Binding-site contacts:
Ligand atom N1 contacts residue LEU186 of chain 1.F at 2.7 Å (h-bond).
Ligand atom C6 contacts residue LEU186 of chain 1.F at 3.6 Å (hydrophobic).
Ligand atom N6 contacts residue GLN183 of chain 1.F at 3.4 Å (h-bond).
Ligand atom O2A contacts residue LYS74 of chain 1.F at 2.9 Å.
Ligand atom N7 contacts residue GLN183 of chain 1.F at 3.0 Å (h-bond).
Ligand atom O2' contacts residue HIS239 of chain 1.F at 3.7 Å.
Ligand atom N6 contacts residue TYR185 of chain 1.F at 3.7 Å.
Ligand atom PB contacts residue MG1 of chain 1.X at 3.6 Å.
Ligand atom O2' contacts residue LYS198 of chain 1.F at 3.6 Å.
Ligand atom N6 contacts residue LEU186 of chain 1.F at 3.7 Å.
Ligand atom C2 contacts residue LEU186 of chain 1.F at 3.4 Å (hydrophobic).
Ligand atom PB contacts residue GLU331 of chain 1.F at 3.4 Å.
Ligand atom O3' contacts residue ASP200 of chain 1.F at 3.2 Å (salt-bridge).
Ligand atom N6 contacts residue ILE148 of chain 1.F at 3.8 Å.
Ligand atom O2G contacts residue ARG202 of chain 1.F at 2.8 Å (salt-bridge).
Ligand atom O3' contacts residue THR241 of chain 1.F at 2.5 Å (h-bond).
Ligand atom O2A contacts residue GLU331 of chain 1.F at 3.6 Å (salt-bridge).
Ligand atom O2G contacts residue ASP318 of chain 1.F at 3.4 Å (salt-bridge).
Ligand atom O1B contacts residue GLU331 of chain 1.F at 2.6 Å (salt-bridge).
Ligand atom O2G contacts residue ARG222 of chain 1.F at 3.1 Å (salt-bridge).
Ligand atom C2 contacts residue TYR185 of chain 1.F at 3.2 Å (hydrophobic).
Ligand atom C3B contacts residue GLU331 of chain 1.F at 3.0 Å.
Ligand atom O1G contacts residue ASN242 of chain 1.F at 3.6 Å (h-bond).
Ligand atom C2 contacts residue LYS198 of chain 1.F at 3.6 Å.
Ligand atom N3 contacts residue LYS198 of chain 1.F at 3.1 Å (salt-bridge).
Ligand atom O3G contacts residue GLU331 of chain 1.F at 2.2 Å (salt-bridge).
Ligand atom O2A contacts residue LYS150 of chain 1.F at 2.8 Å.
Ligand atom O1B contacts residue LYS74 of chain 1.F at 2.7 Å (salt-bridge).
Ligand atom O3G contacts residue ASN333 of chain 1.F at 2.7 Å (h-bond).
Ligand atom O1B contacts residue MG1 of chain 1.X at 2.4 Å.
Ligand atom C3' contacts residue THR241 of chain 1.F at 3.8 Å.
Ligand atom N1 contacts residue TYR185 of chain 1.F at 3.5 Å.
Ligand atom N3 contacts residue TYR185 of chain 1.F at 3.2 Å.
Ligand atom O1A contacts residue ASP318 of chain 1.F at 3.8 Å.
Ligand atom PG contacts residue GLU331 of chain 1.F at 3.0 Å.
Ligand atom O2G contacts residue GLU331 of chain 1.F at 3.6 Å (salt-bridge).
Ligand atom O3G contacts residue MG1 of chain 1.X at 2.5 Å.
Ligand atom C3B contacts residue ASP318 of chain 1.F at 3.7 Å.
Ligand atom O2' contacts residue THR241 of chain 1.F at 3.2 Å (h-bond).
Ligand atom N6 contacts residue LYS184 of chain 1.F at 3.2 Å (salt-bridge).

The protein below binds the small molecule below.
Small molecule (SMILES): Nc1ncnc2c1ncn2[C@@H]1O[C@H](CO[P](=O)(O)O[P](=O)(O)CP(=O)(O)O)[C@@H](O)[C@H]1O

Sequence of chain 1.F:
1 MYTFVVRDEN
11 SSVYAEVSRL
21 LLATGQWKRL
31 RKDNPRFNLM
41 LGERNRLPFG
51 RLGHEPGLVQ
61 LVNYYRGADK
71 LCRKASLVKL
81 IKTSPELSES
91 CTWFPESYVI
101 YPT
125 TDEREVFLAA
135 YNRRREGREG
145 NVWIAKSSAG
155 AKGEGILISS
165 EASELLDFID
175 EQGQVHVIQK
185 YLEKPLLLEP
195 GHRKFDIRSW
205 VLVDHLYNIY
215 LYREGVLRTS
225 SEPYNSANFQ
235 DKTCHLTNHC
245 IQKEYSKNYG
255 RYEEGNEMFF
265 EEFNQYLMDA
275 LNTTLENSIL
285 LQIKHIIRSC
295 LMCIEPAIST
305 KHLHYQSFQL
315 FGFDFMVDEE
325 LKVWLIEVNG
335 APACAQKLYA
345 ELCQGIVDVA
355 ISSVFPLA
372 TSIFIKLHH